Sequence of chain 6.A:
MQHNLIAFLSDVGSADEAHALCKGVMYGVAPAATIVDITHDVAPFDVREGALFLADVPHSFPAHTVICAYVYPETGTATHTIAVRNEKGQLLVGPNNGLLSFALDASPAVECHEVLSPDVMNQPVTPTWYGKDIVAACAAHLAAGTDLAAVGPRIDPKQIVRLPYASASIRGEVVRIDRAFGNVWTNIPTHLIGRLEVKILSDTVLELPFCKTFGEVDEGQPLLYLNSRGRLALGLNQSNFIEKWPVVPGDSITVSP

The protein below binds the small molecule below.
Small molecule (SMILES): Nc1ncnc2c1ncn2[C@@H]1O[C@H](CO)[C@@H](O)[C@H]1O

Binding-site contacts:
Ligand atom C2 contacts residue GLN252 of chain 6.A at 3.4 Å.
Ligand atom C4 contacts residue PHE45 of chain 4.A at 3.3 Å (hydrophobic).
Ligand atom C2 contacts residue PHE228 of chain 6.A at 3.5 Å (hydrophobic).
Ligand atom O2' contacts residue PRO73 of chain 4.A at 3.5 Å (h-bond).
Ligand atom N6 contacts residue PHE228 of chain 6.A at 3.5 Å.
Ligand atom N1 contacts residue LEU250 of chain 6.A at 3.5 Å (h-bond).
Ligand atom C2 contacts residue PHE45 of chain 4.A at 3.6 Å (hydrophobic).
Ligand atom C3' contacts residue ASP11 of chain 4.A at 3.3 Å.
Ligand atom N7 contacts residue PHE228 of chain 6.A at 3.4 Å.
Ligand atom C2' contacts residue ASP11 of chain 4.A at 3.5 Å.
Ligand atom O3' contacts residue TYR70 of chain 4.A at 3.3 Å.
Ligand atom O2' contacts residue TYR72 of chain 4.A at 3.4 Å (h-bond).
Ligand atom O5' contacts residue TRP129 of chain 4.A at 3.4 Å.
Ligand atom N1 contacts residue PHE228 of chain 6.A at 3.5 Å.
Ligand atom C5' contacts residue TRP129 of chain 4.A at 3.6 Å (hydrophobic).
Ligand atom O5' contacts residue TYR130 of chain 4.A at 3.4 Å (h-bond).
Ligand atom N7 contacts residue PHE186 of chain 6.A at 3.5 Å.
Ligand atom O3' contacts residue TYR72 of chain 4.A at 3.0 Å (h-bond).
Ligand atom O5' contacts residue THR75 of chain 4.A at 3.5 Å (h-bond).
Ligand atom C6 contacts residue PHE228 of chain 6.A at 3.4 Å (hydrophobic).
Ligand atom C6 contacts residue LEU250 of chain 6.A at 3.6 Å (hydrophobic).
Ligand atom N3 contacts residue PHE228 of chain 6.A at 3.6 Å.
Ligand atom O2' contacts residue ASP11 of chain 4.A at 2.8 Å (salt-bridge).
Ligand atom C1' contacts residue TYR72 of chain 4.A at 3.6 Å (hydrophobic).
Ligand atom C5 contacts residue PHE228 of chain 6.A at 3.5 Å (hydrophobic).
Ligand atom C5 contacts residue PHE45 of chain 4.A at 3.4 Å (hydrophobic).
Ligand atom C2' contacts residue PHE186 of chain 6.A at 3.6 Å (hydrophobic).
Ligand atom O5' contacts residue GLY131 of chain 4.A at 3.3 Å (h-bond).
Ligand atom N6 contacts residue LEU250 of chain 6.A at 2.9 Å (h-bond).
Ligand atom C4' contacts residue TYR72 of chain 4.A at 3.5 Å (hydrophobic).
Ligand atom C6 contacts residue PHE45 of chain 4.A at 3.5 Å (hydrophobic).
Ligand atom N7 contacts residue ASN188 of chain 6.A at 3.0 Å (h-bond).
Ligand atom C4 contacts residue PHE228 of chain 6.A at 3.5 Å (hydrophobic).
Ligand atom N3 contacts residue PRO73 of chain 4.A at 3.3 Å.
Ligand atom O3' contacts residue ASP11 of chain 4.A at 2.6 Å (salt-bridge).
Ligand atom N3 contacts residue PHE45 of chain 4.A at 3.5 Å.
Ligand atom C8 contacts residue PHE186 of chain 6.A at 3.6 Å (hydrophobic).
Ligand atom O5' contacts residue THR128 of chain 4.A at 3.0 Å (h-bond).
Ligand atom N6 contacts residue ASN188 of chain 6.A at 3.0 Å (h-bond).
Ligand atom N1 contacts residue GLN252 of chain 6.A at 2.9 Å (h-bond).

Sequence of chain 4.A:
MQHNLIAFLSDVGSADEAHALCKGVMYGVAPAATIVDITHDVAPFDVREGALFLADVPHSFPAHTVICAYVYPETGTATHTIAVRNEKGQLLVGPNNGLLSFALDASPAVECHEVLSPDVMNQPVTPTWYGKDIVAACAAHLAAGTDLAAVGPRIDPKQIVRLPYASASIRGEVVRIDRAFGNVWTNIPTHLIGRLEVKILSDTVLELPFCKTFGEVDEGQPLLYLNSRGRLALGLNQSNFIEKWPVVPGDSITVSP